A protein and the small-molecule ligand that binds it are described below.
Small molecule (SMILES): CC(=O)N[C@H]1[C@H](O[C@H]2[C@H](O)[C@@H](NC(C)=O)CO[C@@H]2CO[C@@H]2O[C@@H](C)[C@@H](O)[C@@H](O)[C@@H]2O)O[C@H](CO)[C@@H](O)[C@@H]1O

Binding-site contacts:
Ligand atom C1 contacts residue HIS1130 of chain 1.A at 4.1 Å.
Ligand atom O5 contacts residue HIS1130 of chain 1.A at 4.3 Å.
Ligand atom C8 contacts residue HIS1130 of chain 1.A at 4.2 Å.
Ligand atom O5 contacts residue PHE1132 of chain 1.A at 3.8 Å.
Ligand atom C4 contacts residue HIS1130 of chain 1.A at 4.2 Å.
Ligand atom O7 contacts residue ASN1127 of chain 1.A at 3.6 Å.
Ligand atom O4 contacts residue HIS1130 of chain 1.A at 4.0 Å.
Ligand atom C5 contacts residue PHE1132 of chain 1.A at 4.2 Å (hydrophobic).
Ligand atom C1 contacts residue ASN1127 of chain 1.A at 1.4 Å.
Ligand atom C6 contacts residue PHE1132 of chain 1.A at 3.8 Å (hydrophobic).
Ligand atom C2 contacts residue ASN1127 of chain 1.A at 2.5 Å.
Ligand atom C5 contacts residue ASN1127 of chain 1.A at 3.6 Å.
Ligand atom O7 contacts residue HIS1130 of chain 1.A at 4.0 Å.
Ligand atom C5 contacts residue PHE1132 of chain 1.A at 4.4 Å (hydrophobic).
Ligand atom C3 contacts residue HIS1130 of chain 1.A at 4.1 Å.
Ligand atom C7 contacts residue ASN1127 of chain 1.A at 3.5 Å.
Ligand atom O5 contacts residue PHE1132 of chain 1.A at 3.6 Å.
Ligand atom N2 contacts residue ASN1127 of chain 1.A at 2.9 Å (h-bond).
Ligand atom C6 contacts residue TYR1139 of chain 1.A at 3.9 Å (hydrophobic).
Ligand atom C6 contacts residue PRO1141 of chain 1.A at 3.9 Å (hydrophobic).
Ligand atom N2 contacts residue THR1129 of chain 1.A at 3.9 Å.
Ligand atom C8 contacts residue THR1129 of chain 1.A at 4.0 Å.
Ligand atom C3 contacts residue ASN1127 of chain 1.A at 3.8 Å.
Ligand atom C4 contacts residue ASN1127 of chain 1.A at 4.2 Å.
Ligand atom C8 contacts residue ASN1127 of chain 1.A at 3.6 Å.
Ligand atom C6 contacts residue PHE1132 of chain 1.A at 4.1 Å (hydrophobic).
Ligand atom C5 contacts residue HIS1130 of chain 1.A at 3.6 Å.
Ligand atom O5 contacts residue ASN1127 of chain 1.A at 2.4 Å (h-bond).
Ligand atom C1 contacts residue PHE1132 of chain 1.A at 4.3 Å (hydrophobic).
Ligand atom C7 contacts residue HIS1130 of chain 1.A at 4.2 Å.

Sequence of chain 1.A:
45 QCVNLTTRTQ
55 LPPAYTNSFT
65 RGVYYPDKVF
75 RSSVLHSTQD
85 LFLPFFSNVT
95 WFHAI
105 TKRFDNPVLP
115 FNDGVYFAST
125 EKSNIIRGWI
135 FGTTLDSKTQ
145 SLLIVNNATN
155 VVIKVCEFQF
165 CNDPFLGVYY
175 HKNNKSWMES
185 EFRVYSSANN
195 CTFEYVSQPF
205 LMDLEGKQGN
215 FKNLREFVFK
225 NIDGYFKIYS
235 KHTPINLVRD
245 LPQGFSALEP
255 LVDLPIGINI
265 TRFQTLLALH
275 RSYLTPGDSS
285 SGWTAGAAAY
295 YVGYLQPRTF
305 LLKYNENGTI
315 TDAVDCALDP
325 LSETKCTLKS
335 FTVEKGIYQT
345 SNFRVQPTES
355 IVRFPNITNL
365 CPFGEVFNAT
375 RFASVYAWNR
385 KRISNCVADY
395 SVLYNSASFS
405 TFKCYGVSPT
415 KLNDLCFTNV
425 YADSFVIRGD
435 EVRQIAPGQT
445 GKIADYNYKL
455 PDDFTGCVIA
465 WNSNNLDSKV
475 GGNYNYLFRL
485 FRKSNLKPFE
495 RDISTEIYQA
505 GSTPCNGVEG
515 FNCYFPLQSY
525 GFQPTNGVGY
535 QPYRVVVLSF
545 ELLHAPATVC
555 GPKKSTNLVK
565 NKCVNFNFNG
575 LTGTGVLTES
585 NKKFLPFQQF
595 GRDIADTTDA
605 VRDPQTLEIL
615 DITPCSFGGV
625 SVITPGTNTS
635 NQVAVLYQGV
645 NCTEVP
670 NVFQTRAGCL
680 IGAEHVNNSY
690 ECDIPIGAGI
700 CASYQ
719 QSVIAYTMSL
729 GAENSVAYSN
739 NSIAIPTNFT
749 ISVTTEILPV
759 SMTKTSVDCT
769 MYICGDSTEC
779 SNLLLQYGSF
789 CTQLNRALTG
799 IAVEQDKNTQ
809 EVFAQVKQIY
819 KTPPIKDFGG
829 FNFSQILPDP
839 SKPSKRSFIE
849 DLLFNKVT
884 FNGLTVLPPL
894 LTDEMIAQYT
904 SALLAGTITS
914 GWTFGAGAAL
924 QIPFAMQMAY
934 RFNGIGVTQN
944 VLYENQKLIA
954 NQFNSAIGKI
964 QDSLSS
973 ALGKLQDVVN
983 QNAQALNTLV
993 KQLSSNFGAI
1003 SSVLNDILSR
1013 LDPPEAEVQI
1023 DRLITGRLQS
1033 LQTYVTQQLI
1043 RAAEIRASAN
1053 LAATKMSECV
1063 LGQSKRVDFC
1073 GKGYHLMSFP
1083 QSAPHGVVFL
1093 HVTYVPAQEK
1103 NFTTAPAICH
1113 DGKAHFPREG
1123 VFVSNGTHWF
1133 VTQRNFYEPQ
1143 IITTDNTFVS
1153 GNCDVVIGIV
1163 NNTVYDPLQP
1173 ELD